A small-molecule ligand and the protein it binds are described below.
Small molecule (SMILES): CC(C)S(=O)(=O)NC[C@H](C)c1ccc(-c2ccc([C@@H](C)CNS(=O)(=O)C(C)C)cc2)cc1

Binding-site contacts:
Ligand atom S2 contacts residue PRO489 of chain 1.A at 3.3 Å (h-bond).
Ligand atom C9 contacts residue SER492 of chain 1.D at 3.6 Å.
Ligand atom C24 contacts residue PRO489 of chain 1.A at 3.6 Å (hydrophobic).
Ligand atom O1 contacts residue LYS720 of chain 1.A at 3.4 Å.
Ligand atom C21 contacts residue ILE476 of chain 1.A at 3.8 Å (hydrophobic).
Ligand atom C2 contacts residue PRO489 of chain 1.A at 3.5 Å (hydrophobic).
Ligand atom O4 contacts residue LYS720 of chain 1.D at 3.3 Å.
Ligand atom C5 contacts residue LYS720 of chain 1.D at 3.7 Å.
Ligand atom O3 contacts residue PRO489 of chain 1.A at 3.4 Å.
Ligand atom C15 contacts residue SER719 of chain 1.D at 3.6 Å.
Ligand atom C18 contacts residue PRO489 of chain 1.D at 3.5 Å (hydrophobic).
Ligand atom O4 contacts residue GLY721 of chain 1.D at 3.7 Å.
Ligand atom S1 contacts residue PRO489 of chain 1.D at 3.4 Å (h-bond).
Ligand atom O1 contacts residue GLY721 of chain 1.A at 3.6 Å.
Ligand atom C13 contacts residue PRO489 of chain 1.D at 3.6 Å (hydrophobic).
Ligand atom C22 contacts residue SER744 of chain 1.D at 3.7 Å.
Ligand atom N2 contacts residue PRO489 of chain 1.D at 2.5 Å (h-bond).
Ligand atom C18 contacts residue SER719 of chain 1.A at 3.2 Å.
Ligand atom C19 contacts residue SER744 of chain 1.D at 3.3 Å.
Ligand atom C17 contacts residue SER719 of chain 1.A at 3.5 Å.
Ligand atom C1 contacts residue PRO489 of chain 1.A at 3.7 Å (hydrophobic).
Ligand atom C11 contacts residue LYS720 of chain 1.A at 3.8 Å.
Ligand atom C9 contacts residue PRO489 of chain 1.D at 3.5 Å (hydrophobic).
Ligand atom C3 contacts residue PRO489 of chain 1.A at 3.5 Å (hydrophobic).
Ligand atom C3 contacts residue SER492 of chain 1.A at 3.4 Å.
Ligand atom C14 contacts residue PRO489 of chain 1.A at 3.4 Å (hydrophobic).
Ligand atom N1 contacts residue PRO489 of chain 1.A at 2.2 Å (h-bond).
Ligand atom C20 contacts residue SER744 of chain 1.A at 3.5 Å.
Ligand atom C8 contacts residue PRO489 of chain 1.D at 3.6 Å (hydrophobic).
Ligand atom C24 contacts residue LYS488 of chain 1.A at 3.7 Å.
Ligand atom C16 contacts residue SER719 of chain 1.D at 3.1 Å.
Ligand atom C2 contacts residue MET491 of chain 1.A at 3.4 Å (hydrophobic).
Ligand atom C15 contacts residue PRO489 of chain 1.A at 3.1 Å (hydrophobic).
Ligand atom C6 contacts residue SER719 of chain 1.D at 3.6 Å.
Ligand atom C23 contacts residue LEU741 of chain 1.A at 3.6 Å (hydrophobic).
Ligand atom C8 contacts residue SER492 of chain 1.D at 3.5 Å.
Ligand atom C8 contacts residue MET491 of chain 1.D at 3.5 Å (hydrophobic).
Ligand atom O2 contacts residue PRO489 of chain 1.D at 3.2 Å (h-bond).
Ligand atom C14 contacts residue PHE490 of chain 1.A at 3.8 Å (hydrophobic).
Ligand atom C2 contacts residue SER492 of chain 1.A at 3.5 Å.

Sequence of chain 1.A:
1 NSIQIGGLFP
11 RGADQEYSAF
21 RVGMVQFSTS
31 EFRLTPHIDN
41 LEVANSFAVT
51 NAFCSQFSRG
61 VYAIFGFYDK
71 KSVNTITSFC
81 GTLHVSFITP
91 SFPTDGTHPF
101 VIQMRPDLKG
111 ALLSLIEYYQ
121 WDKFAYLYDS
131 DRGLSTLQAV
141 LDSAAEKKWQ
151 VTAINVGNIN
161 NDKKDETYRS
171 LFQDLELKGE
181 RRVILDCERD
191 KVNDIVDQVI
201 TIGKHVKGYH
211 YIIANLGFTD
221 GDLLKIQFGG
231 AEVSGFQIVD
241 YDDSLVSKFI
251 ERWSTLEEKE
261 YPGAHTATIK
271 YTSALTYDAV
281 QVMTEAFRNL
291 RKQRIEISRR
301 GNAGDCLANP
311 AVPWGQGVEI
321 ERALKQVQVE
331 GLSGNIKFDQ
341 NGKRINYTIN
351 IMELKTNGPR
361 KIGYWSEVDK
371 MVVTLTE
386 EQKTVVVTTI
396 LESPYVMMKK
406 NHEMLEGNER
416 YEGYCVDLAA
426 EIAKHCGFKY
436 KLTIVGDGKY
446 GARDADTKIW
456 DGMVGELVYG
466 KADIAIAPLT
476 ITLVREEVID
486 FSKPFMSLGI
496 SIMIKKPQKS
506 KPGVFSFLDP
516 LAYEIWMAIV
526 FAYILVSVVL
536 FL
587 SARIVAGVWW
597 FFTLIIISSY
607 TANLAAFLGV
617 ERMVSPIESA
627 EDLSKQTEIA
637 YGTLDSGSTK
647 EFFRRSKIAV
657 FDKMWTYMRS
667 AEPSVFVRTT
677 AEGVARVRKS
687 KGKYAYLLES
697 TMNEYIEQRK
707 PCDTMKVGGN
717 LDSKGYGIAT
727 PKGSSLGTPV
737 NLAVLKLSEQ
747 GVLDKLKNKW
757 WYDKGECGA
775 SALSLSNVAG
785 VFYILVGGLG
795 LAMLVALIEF

Sequence of chain 1.D:
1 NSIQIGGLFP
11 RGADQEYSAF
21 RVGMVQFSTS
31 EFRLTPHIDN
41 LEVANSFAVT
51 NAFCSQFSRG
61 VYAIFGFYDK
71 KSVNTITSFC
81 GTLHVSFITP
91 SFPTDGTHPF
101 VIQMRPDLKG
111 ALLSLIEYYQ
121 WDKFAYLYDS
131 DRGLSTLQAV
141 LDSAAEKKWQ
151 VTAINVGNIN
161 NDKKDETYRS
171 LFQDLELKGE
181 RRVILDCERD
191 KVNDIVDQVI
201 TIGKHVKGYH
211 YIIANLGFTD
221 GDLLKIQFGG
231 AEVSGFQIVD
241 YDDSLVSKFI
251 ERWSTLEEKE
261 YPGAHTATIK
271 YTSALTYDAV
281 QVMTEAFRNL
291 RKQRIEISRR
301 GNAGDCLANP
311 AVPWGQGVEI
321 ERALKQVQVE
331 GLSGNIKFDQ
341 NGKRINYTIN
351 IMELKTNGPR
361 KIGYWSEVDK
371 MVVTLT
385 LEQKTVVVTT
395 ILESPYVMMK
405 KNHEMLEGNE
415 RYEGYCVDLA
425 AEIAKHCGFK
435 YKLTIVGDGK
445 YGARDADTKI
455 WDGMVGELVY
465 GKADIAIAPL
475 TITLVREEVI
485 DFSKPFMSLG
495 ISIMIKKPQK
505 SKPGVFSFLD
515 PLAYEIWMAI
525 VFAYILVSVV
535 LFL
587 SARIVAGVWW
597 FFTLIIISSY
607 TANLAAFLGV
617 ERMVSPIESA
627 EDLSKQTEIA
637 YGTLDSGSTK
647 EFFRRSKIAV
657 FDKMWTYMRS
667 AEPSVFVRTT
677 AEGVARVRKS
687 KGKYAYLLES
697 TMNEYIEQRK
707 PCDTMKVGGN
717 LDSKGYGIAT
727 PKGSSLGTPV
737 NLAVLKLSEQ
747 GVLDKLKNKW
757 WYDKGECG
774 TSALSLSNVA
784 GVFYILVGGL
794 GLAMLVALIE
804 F